A small-molecule ligand and the protein it binds are described below.
Small molecule (SMILES): CNc1ncc2cc(-c3ccc(-c4cccc(C)n4)cc3Cl)c(=O)n(CC3OCC(N)CO3)c2n1

Sequence of chain 1.A:
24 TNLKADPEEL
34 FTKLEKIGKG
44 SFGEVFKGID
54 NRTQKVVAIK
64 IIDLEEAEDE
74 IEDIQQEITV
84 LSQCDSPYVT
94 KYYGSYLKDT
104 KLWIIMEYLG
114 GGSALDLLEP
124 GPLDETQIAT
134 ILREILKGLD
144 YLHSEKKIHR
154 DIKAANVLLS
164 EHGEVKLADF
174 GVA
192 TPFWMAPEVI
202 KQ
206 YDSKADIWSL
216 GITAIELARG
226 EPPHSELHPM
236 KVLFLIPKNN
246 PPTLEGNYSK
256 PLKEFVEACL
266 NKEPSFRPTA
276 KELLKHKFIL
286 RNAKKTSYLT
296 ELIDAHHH

Binding-site contacts:
Ligand atom C24 contacts residue ALA61 of chain 1.A at 3.7 Å (hydrophobic).
Ligand atom C22 contacts residue LEU161 of chain 1.A at 3.6 Å (hydrophobic).
Ligand atom O16 contacts residue VAL48 of chain 1.A at 3.2 Å.
Ligand atom C12 contacts residue ASP172 of chain 1.A at 3.3 Å.
Ligand atom C5 contacts residue LEU84 of chain 1.A at 3.4 Å (hydrophobic).
Ligand atom C32 contacts residue ASP172 of chain 1.A at 3.5 Å.
Ligand atom C2 contacts residue GLU80 of chain 1.A at 3.3 Å.
Ligand atom N21 contacts residue LEU112 of chain 1.A at 3.0 Å (h-bond).
Ligand atom C22 contacts residue ALA61 of chain 1.A at 3.6 Å (hydrophobic).
Ligand atom C23 contacts residue LEU161 of chain 1.A at 3.5 Å (hydrophobic).
Ligand atom C13 contacts residue ASP172 of chain 1.A at 3.4 Å.
Ligand atom C23 contacts residue ALA61 of chain 1.A at 3.5 Å (hydrophobic).
Ligand atom N25 contacts residue LEU112 of chain 1.A at 2.8 Å (h-bond).
Ligand atom CL1 contacts residue ALA61 of chain 1.A at 3.7 Å.
Ligand atom C31 contacts residue ASP172 of chain 1.A at 3.6 Å.
Ligand atom C1 contacts residue GLU80 of chain 1.A at 3.5 Å.
Ligand atom C26 contacts residue LEU112 of chain 1.A at 3.6 Å (hydrophobic).
Ligand atom N36 contacts residue ASN159 of chain 1.A at 3.0 Å (h-bond).
Ligand atom C7 contacts residue GLU80 of chain 1.A at 3.5 Å.
Ligand atom C1 contacts residue PHE45 of chain 1.A at 3.5 Å (hydrophobic).
Ligand atom C9 contacts residue MET109 of chain 1.A at 3.7 Å (hydrophobic).
Ligand atom C1 contacts residue LYS63 of chain 1.A at 3.7 Å.
Ligand atom C7 contacts residue ILE107 of chain 1.A at 3.6 Å (hydrophobic).
Ligand atom C32 contacts residue ALA158 of chain 1.A at 3.2 Å (hydrophobic).
Ligand atom CL1 contacts residue LYS63 of chain 1.A at 3.7 Å.
Ligand atom C6 contacts residue ILE81 of chain 1.A at 3.7 Å (hydrophobic).
Ligand atom C8 contacts residue LYS63 of chain 1.A at 3.6 Å.
Ligand atom C18 contacts residue LEU161 of chain 1.A at 3.6 Å (hydrophobic).
Ligand atom N36 contacts residue ASP172 of chain 1.A at 3.0 Å (salt-bridge).
Ligand atom N3 contacts residue LYS63 of chain 1.A at 2.9 Å (salt-bridge).
Ligand atom O35 contacts residue LEU161 of chain 1.A at 3.7 Å.
Ligand atom C22 contacts residue GLU110 of chain 1.A at 3.1 Å.
Ligand atom C2 contacts residue ILE107 of chain 1.A at 3.6 Å (hydrophobic).
Ligand atom C34 contacts residue ASP172 of chain 1.A at 3.5 Å.
Ligand atom C15 contacts residue VAL48 of chain 1.A at 3.7 Å (hydrophobic).
Ligand atom C8 contacts residue MET109 of chain 1.A at 3.6 Å (hydrophobic).
Ligand atom C9 contacts residue LYS63 of chain 1.A at 3.7 Å.
Ligand atom C34 contacts residue ALA158 of chain 1.A at 3.4 Å (hydrophobic).
Ligand atom C13 contacts residue MET109 of chain 1.A at 3.7 Å (hydrophobic).
Ligand atom N36 contacts residue ALA158 of chain 1.A at 2.9 Å (h-bond).